Sequence of chain 2.B:
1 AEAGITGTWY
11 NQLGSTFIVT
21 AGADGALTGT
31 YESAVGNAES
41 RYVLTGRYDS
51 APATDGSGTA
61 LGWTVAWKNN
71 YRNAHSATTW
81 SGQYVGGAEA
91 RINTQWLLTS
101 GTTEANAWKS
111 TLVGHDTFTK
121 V

This small molecule binds to this protein.
Small molecule (SMILES): CC(=O)N[C@@H](CS)C(=O)N[C@@H](Cc1c[nH]cn1)C(=O)N1CCC[C@H]1C(=O)N[C@@H](CCC(N)=O)C(=O)N[C@@H](CC(N)=O)C(=O)N[C@H](C(N)=O)[C@@H](C)O

Binding-site contacts:
Ligand atom NE2 contacts residue SER76 of chain 2.B at 2.9 Å (h-bond).
Ligand atom OE1 contacts residue TRP67 of chain 2.B at 3.6 Å.
Ligand atom OE1 contacts residue THR78 of chain 2.B at 2.8 Å (h-bond).
Ligand atom CD2 contacts residue SER76 of chain 2.B at 3.7 Å.
Ligand atom CE1 contacts residue TRP67 of chain 2.B at 3.5 Å (hydrophobic).
Ligand atom O contacts residue SER33 of chain 2.B at 2.7 Å (h-bond).
Ligand atom CG contacts residue TRP67 of chain 2.B at 3.8 Å (hydrophobic).
Ligand atom ND1 contacts residue TRP108 of chain 1.A at 4.0 Å.
Ligand atom OD1 contacts residue SER15 of chain 2.B at 3.0 Å (h-bond).
Ligand atom CA contacts residue TRP67 of chain 2.B at 3.6 Å (hydrophobic).
Ligand atom OE1 contacts residue LEU98 of chain 2.B at 3.8 Å.
Ligand atom CB contacts residue TYR42 of chain 2.B at 3.6 Å (hydrophobic).
Ligand atom ND2 contacts residue LEU13 of chain 2.B at 3.6 Å.
Ligand atom CG contacts residue LEU13 of chain 2.B at 3.3 Å (hydrophobic).
Ligand atom NE2 contacts residue TRP96 of chain 2.B at 3.5 Å.
Ligand atom CB contacts residue LEU13 of chain 2.B at 3.8 Å (hydrophobic).
Ligand atom CB contacts residue TRP108 of chain 1.A at 3.9 Å (hydrophobic).
Ligand atom CG contacts residue TYR42 of chain 2.B at 3.5 Å (hydrophobic).
Ligand atom CB contacts residue TRP67 of chain 2.B at 3.7 Å (hydrophobic).
Ligand atom CG contacts residue SER15 of chain 2.B at 4.0 Å.
Ligand atom O contacts residue TYR31 of chain 2.B at 3.0 Å (h-bond).
Ligand atom CB contacts residue TRP108 of chain 1.A at 3.9 Å (hydrophobic).
Ligand atom CE1 contacts residue SER76 of chain 2.B at 3.9 Å.
Ligand atom CD contacts residue TRP108 of chain 1.A at 4.0 Å (hydrophobic).
Ligand atom CB contacts residue TRP67 of chain 2.B at 3.7 Å (hydrophobic).
Ligand atom CB contacts residue TRP108 of chain 1.A at 3.9 Å (hydrophobic).
Ligand atom CA contacts residue ALA34 of chain 2.B at 4.0 Å (hydrophobic).
Ligand atom O contacts residue SER15 of chain 2.B at 3.4 Å (h-bond).
Ligand atom OD1 contacts residue LEU13 of chain 2.B at 3.2 Å.
Ligand atom N contacts residue TRP67 of chain 2.B at 4.0 Å.
Ligand atom O contacts residue SER33 of chain 2.B at 3.6 Å.
Ligand atom CG contacts residue TYR31 of chain 2.B at 3.9 Å (hydrophobic).
Ligand atom CD contacts residue ALA74 of chain 2.B at 3.9 Å (hydrophobic).
Ligand atom OD1 contacts residue TYR31 of chain 2.B at 3.9 Å.
Ligand atom NE2 contacts residue TRP67 of chain 2.B at 3.7 Å.
Ligand atom CD contacts residue THR78 of chain 2.B at 4.0 Å.
Ligand atom C contacts residue SER33 of chain 2.B at 3.8 Å.
Ligand atom OD1 contacts residue ASN11 of chain 2.B at 3.0 Å (h-bond).
Ligand atom ND2 contacts residue TRP108 of chain 1.A at 3.6 Å.
Ligand atom NE2 contacts residue TRP108 of chain 1.A at 3.9 Å.

Sequence of chain 1.A:
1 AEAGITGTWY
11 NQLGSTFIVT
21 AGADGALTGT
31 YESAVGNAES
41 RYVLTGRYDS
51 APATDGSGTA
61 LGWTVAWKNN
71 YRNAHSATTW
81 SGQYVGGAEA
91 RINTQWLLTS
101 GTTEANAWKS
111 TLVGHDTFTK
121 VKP